This small molecule binds to this protein.
Small molecule (SMILES): CC(=O)N[C@H]1[C@H](O[C@H]2[C@H](O)[C@@H](NC(C)=O)CO[C@@H]2CO)O[C@H](CO)[C@@H](O)[C@@H]1O

Sequence of chain 1.J:
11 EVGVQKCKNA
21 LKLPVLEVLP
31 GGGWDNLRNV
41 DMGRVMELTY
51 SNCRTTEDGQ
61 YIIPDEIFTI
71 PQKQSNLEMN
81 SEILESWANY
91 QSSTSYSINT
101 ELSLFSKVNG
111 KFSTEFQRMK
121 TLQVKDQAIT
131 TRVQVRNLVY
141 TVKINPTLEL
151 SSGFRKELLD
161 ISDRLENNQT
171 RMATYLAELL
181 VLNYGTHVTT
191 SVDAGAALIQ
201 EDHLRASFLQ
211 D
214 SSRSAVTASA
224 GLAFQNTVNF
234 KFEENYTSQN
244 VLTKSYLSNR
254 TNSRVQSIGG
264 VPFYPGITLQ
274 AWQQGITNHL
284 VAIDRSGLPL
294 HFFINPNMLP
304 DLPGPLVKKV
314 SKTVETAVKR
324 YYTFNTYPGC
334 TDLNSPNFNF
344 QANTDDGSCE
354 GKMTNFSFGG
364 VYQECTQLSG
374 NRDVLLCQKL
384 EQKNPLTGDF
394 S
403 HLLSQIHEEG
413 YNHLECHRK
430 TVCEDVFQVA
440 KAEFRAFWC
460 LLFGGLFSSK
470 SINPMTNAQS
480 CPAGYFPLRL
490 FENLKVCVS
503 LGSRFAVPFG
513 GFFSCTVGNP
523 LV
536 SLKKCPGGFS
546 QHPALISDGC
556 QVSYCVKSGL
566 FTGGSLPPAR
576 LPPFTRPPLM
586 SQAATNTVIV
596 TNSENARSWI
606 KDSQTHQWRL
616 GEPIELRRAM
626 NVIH

Binding-site contacts:
Ligand atom O6 contacts residue ASP211 of chain 1.J at 3.0 Å (salt-bridge).
Ligand atom N2 contacts residue SER251 of chain 1.J at 4.2 Å.
Ligand atom O5 contacts residue SER248 of chain 1.J at 4.3 Å.
Ligand atom C4 contacts residue ASN252 of chain 1.J at 4.2 Å.
Ligand atom C8 contacts residue SER251 of chain 1.J at 3.8 Å.
Ligand atom O7 contacts residue SER251 of chain 1.J at 3.2 Å.
Ligand atom C6 contacts residue PHE208 of chain 1.J at 4.2 Å (hydrophobic).
Ligand atom C1 contacts residue ASN252 of chain 1.J at 1.4 Å.
Ligand atom C6 contacts residue ASP211 of chain 1.J at 3.7 Å.
Ligand atom O6 contacts residue PHE208 of chain 1.J at 3.5 Å.
Ligand atom C2 contacts residue ASN252 of chain 1.J at 2.5 Å.
Ligand atom O6 contacts residue SER207 of chain 1.J at 3.3 Å (h-bond).
Ligand atom O5 contacts residue ASN252 of chain 1.J at 2.4 Å (h-bond).
Ligand atom N2 contacts residue ASN252 of chain 1.J at 3.0 Å (h-bond).
Ligand atom C7 contacts residue SER251 of chain 1.J at 3.8 Å.
Ligand atom O5 contacts residue PHE208 of chain 1.J at 3.8 Å.
Ligand atom C7 contacts residue ASN252 of chain 1.J at 4.0 Å.
Ligand atom C4 contacts residue SER248 of chain 1.J at 4.3 Å.
Ligand atom C5 contacts residue ASN252 of chain 1.J at 3.7 Å.
Ligand atom O6 contacts residue LYS247 of chain 1.J at 4.0 Å.
Ligand atom C3 contacts residue ASN252 of chain 1.J at 3.8 Å.